A small-molecule ligand and the protein it binds are described below.
Small molecule (SMILES): Nc1nc2c(ncn2[C@@H]2O[C@H](CO[P](=O)(O)O[P](=O)(O)NP(=O)(O)O)[C@@H](O)[C@H]2O)c(=O)[nH]1

Binding-site contacts:
Ligand atom O2A contacts residue LYS52 of chain 1.D at 3.3 Å (salt-bridge).
Ligand atom C5 contacts residue TYR100 of chain 1.D at 3.6 Å (hydrophobic).
Ligand atom N1 contacts residue GLU102 of chain 1.D at 3.5 Å.
Ligand atom O1B contacts residue SER40 of chain 1.D at 3.7 Å.
Ligand atom O6 contacts residue ILE103 of chain 1.D at 2.9 Å (h-bond).
Ligand atom O1A contacts residue HIS205 of chain 1.D at 3.2 Å (h-bond).
Ligand atom C2 contacts residue ILE103 of chain 1.D at 3.6 Å (hydrophobic).
Ligand atom N7 contacts residue TYR100 of chain 1.D at 2.5 Å (h-bond).
Ligand atom N3B contacts residue 84D1 of chain 1.W at 3.4 Å (h-bond).
Ligand atom C2' contacts residue PHE107 of chain 1.D at 3.8 Å (hydrophobic).
Ligand atom O6 contacts residue TYR100 of chain 1.D at 3.4 Å.
Ligand atom O2A contacts residue ASP219 of chain 1.D at 3.3 Å.
Ligand atom PB contacts residue ASP219 of chain 1.D at 3.3 Å.
Ligand atom O1B contacts residue MG1 of chain 1.V at 3.2 Å.
Ligand atom N3 contacts residue PHE107 of chain 1.D at 3.7 Å.
Ligand atom O3A contacts residue LYS52 of chain 1.D at 3.5 Å (salt-bridge).
Ligand atom C8 contacts residue TYR100 of chain 1.D at 3.2 Å (hydrophobic).
Ligand atom O6 contacts residue ILE218 of chain 1.D at 3.8 Å.
Ligand atom PA contacts residue MG1 of chain 1.U at 3.8 Å.
Ligand atom O3A contacts residue MG1 of chain 1.U at 3.8 Å.
Ligand atom C6 contacts residue ILE50 of chain 1.D at 3.8 Å (hydrophobic).
Ligand atom N3B contacts residue MG1 of chain 1.V at 3.2 Å.
Ligand atom C3' contacts residue ILE218 of chain 1.D at 3.6 Å (hydrophobic).
Ligand atom O3A contacts residue ASP219 of chain 1.D at 3.6 Å.
Ligand atom C4 contacts residue ILE50 of chain 1.D at 3.7 Å (hydrophobic).
Ligand atom O1A contacts residue ASP219 of chain 1.D at 2.8 Å (salt-bridge).
Ligand atom C5 contacts residue ILE50 of chain 1.D at 3.6 Å (hydrophobic).
Ligand atom N1 contacts residue ILE103 of chain 1.D at 3.0 Å (h-bond).
Ligand atom O1B contacts residue LYS52 of chain 1.D at 3.6 Å.
Ligand atom N7 contacts residue ILE50 of chain 1.D at 3.8 Å.
Ligand atom N2 contacts residue ILE103 of chain 1.D at 3.2 Å (h-bond).
Ligand atom O2B contacts residue SER40 of chain 1.D at 3.6 Å.
Ligand atom N3B contacts residue ASP219 of chain 1.D at 2.5 Å (salt-bridge).
Ligand atom PA contacts residue ASP219 of chain 1.D at 3.5 Å.
Ligand atom O1A contacts residue MG1 of chain 1.U at 2.5 Å.
Ligand atom O1B contacts residue ASP219 of chain 1.D at 3.8 Å.
Ligand atom PB contacts residue MG1 of chain 1.U at 3.2 Å.
Ligand atom C6 contacts residue ILE103 of chain 1.D at 3.6 Å (hydrophobic).
Ligand atom O6 contacts residue GLU102 of chain 1.D at 3.8 Å.
Ligand atom N3B contacts residue MG1 of chain 1.U at 1.9 Å.

Sequence of chain 1.D:
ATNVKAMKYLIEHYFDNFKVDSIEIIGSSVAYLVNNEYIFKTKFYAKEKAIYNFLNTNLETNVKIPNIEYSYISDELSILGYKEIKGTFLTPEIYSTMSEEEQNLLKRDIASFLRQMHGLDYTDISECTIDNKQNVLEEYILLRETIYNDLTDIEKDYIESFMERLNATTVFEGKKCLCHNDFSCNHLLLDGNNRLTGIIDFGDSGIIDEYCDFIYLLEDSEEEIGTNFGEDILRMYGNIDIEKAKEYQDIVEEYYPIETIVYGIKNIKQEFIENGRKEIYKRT